Binding-site contacts:
Ligand atom C1 contacts residue THR250 of chain 3.C at 3.2 Å.
Ligand atom C1 contacts residue ASP251 of chain 3.C at 3.8 Å.
Ligand atom C5 contacts residue ASN248 of chain 3.C at 3.7 Å.
Ligand atom C3 contacts residue THR250 of chain 3.C at 3.8 Å.
Ligand atom O7 contacts residue ASN248 of chain 3.C at 4.0 Å.
Ligand atom C5 contacts residue THR250 of chain 3.C at 3.9 Å.
Ligand atom C1 contacts residue ASN248 of chain 3.C at 1.4 Å.
Ligand atom C7 contacts residue ASN248 of chain 3.C at 3.7 Å.
Ligand atom C3 contacts residue ASN248 of chain 3.C at 3.8 Å.
Ligand atom O5 contacts residue ASP251 of chain 3.C at 3.6 Å.
Ligand atom N2 contacts residue ASN248 of chain 3.C at 2.9 Å (h-bond).
Ligand atom C4 contacts residue ASN248 of chain 3.C at 4.2 Å.
Ligand atom O5 contacts residue THR250 of chain 3.C at 4.0 Å.
Ligand atom N2 contacts residue THR250 of chain 3.C at 3.8 Å.
Ligand atom C2 contacts residue ASN248 of chain 3.C at 2.5 Å.
Ligand atom O6 contacts residue THR250 of chain 3.C at 3.9 Å.
Ligand atom C8 contacts residue ASN248 of chain 3.C at 4.0 Å.
Ligand atom C4 contacts residue THR250 of chain 3.C at 4.5 Å.
Ligand atom C2 contacts residue THR250 of chain 3.C at 3.8 Å.
Ligand atom O5 contacts residue ASN248 of chain 3.C at 2.4 Å (h-bond).
Ligand atom O6 contacts residue ASP251 of chain 3.C at 4.3 Å.

Sequence of chain 3.C:
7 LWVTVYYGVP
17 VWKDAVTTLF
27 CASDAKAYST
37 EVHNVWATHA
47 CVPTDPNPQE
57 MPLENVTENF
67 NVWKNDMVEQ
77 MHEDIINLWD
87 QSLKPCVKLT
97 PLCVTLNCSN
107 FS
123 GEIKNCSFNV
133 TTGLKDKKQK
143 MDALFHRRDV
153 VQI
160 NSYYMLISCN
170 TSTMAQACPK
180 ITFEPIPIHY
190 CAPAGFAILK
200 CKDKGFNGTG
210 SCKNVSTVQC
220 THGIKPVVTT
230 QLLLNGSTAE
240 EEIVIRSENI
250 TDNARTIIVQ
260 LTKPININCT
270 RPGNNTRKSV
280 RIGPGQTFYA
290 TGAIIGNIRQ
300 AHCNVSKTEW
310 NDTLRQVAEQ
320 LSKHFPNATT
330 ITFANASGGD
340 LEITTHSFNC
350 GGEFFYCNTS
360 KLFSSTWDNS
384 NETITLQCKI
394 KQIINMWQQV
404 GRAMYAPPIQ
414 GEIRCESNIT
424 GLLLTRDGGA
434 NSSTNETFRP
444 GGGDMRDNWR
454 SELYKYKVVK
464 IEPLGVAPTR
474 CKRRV

A small-molecule ligand and the protein it binds are described below.
Small molecule (SMILES): CC(=O)N[C@@H]1[C@@H](O)[C@H](O)[C@@H](CO)O[C@H]1O